Sequence of chain 1.U:
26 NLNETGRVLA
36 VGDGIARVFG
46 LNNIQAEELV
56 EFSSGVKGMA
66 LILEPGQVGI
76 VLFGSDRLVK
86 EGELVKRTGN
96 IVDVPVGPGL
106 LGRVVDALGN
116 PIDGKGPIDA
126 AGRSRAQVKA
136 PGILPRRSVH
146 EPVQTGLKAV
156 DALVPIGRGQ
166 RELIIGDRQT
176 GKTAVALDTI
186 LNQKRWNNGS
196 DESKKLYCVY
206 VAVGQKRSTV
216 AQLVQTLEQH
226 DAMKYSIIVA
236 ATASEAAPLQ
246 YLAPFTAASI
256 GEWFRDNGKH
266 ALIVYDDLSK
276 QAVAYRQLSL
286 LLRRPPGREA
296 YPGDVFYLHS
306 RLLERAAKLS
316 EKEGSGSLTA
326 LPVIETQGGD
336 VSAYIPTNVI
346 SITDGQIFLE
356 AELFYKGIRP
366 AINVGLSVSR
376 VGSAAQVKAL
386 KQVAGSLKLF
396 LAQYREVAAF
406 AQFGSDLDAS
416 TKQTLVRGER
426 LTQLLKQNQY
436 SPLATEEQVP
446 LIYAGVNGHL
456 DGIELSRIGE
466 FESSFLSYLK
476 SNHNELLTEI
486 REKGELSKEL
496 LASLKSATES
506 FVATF

Binding-site contacts:
Ligand atom O1G contacts residue LYS177 of chain 1.U at 3.6 Å (salt-bridge).
Ligand atom C2 contacts residue TYR374 of chain 1.X at 3.4 Å (hydrophobic).
Ligand atom C8 contacts residue GLN434 of chain 1.U at 3.6 Å.
Ligand atom N6 contacts residue GLN432 of chain 1.U at 3.1 Å (h-bond).
Ligand atom O2B contacts residue THR178 of chain 1.U at 2.2 Å (h-bond).
Ligand atom O1B contacts residue THR175 of chain 1.U at 3.4 Å (h-bond).
Ligand atom O1A contacts residue ALA179 of chain 1.U at 2.5 Å (h-bond).
Ligand atom O1B contacts residue LYS177 of chain 1.U at 2.9 Å (salt-bridge).
Ligand atom O3' contacts residue GLN174 of chain 1.U at 3.5 Å (h-bond).
Ligand atom O3A contacts residue LYS177 of chain 1.U at 2.8 Å (salt-bridge).
Ligand atom O2A contacts residue GLN174 of chain 1.U at 3.2 Å (h-bond).
Ligand atom O2' contacts residue GLN434 of chain 1.U at 3.2 Å (h-bond).
Ligand atom O1A contacts residue THR178 of chain 1.U at 3.3 Å.
Ligand atom N1 contacts residue ARG364 of chain 1.U at 3.5 Å.
Ligand atom PG contacts residue GLN174 of chain 1.U at 3.6 Å.
Ligand atom O3' contacts residue SER361 of chain 1.X at 3.7 Å.
Ligand atom N9 contacts residue GLN434 of chain 1.U at 3.5 Å (h-bond).
Ligand atom C2 contacts residue ARG364 of chain 1.U at 3.5 Å.
Ligand atom O1G contacts residue ARG173 of chain 1.U at 3.3 Å.
Ligand atom O3G contacts residue GLN174 of chain 1.U at 3.5 Å (h-bond).
Ligand atom O2B contacts residue MG1 of chain 1.YA at 2.2 Å.
Ligand atom PB contacts residue LYS177 of chain 1.U at 3.5 Å.
Ligand atom O1B contacts residue GLN174 of chain 1.U at 3.6 Å (h-bond).
Ligand atom O2G contacts residue MG1 of chain 1.YA at 2.2 Å.
Ligand atom N6 contacts residue ARG364 of chain 1.U at 3.5 Å.
Ligand atom C4' contacts residue GLN174 of chain 1.U at 3.5 Å.
Ligand atom C5' contacts residue GLN174 of chain 1.U at 3.2 Å.
Ligand atom O5' contacts residue GLY176 of chain 1.U at 3.3 Å.
Ligand atom N7 contacts residue ALA179 of chain 1.U at 3.4 Å.
Ligand atom O1G contacts residue GLN174 of chain 1.U at 3.1 Å (h-bond).
Ligand atom PB contacts residue MG1 of chain 1.YA at 3.5 Å.
Ligand atom C2' contacts residue GLN434 of chain 1.U at 3.4 Å.
Ligand atom O3A contacts residue GLY176 of chain 1.U at 2.9 Å (h-bond).
Ligand atom PA contacts residue GLY176 of chain 1.U at 3.6 Å.
Ligand atom O4' contacts residue PHE359 of chain 1.U at 3.5 Å.
Ligand atom PB contacts residue THR178 of chain 1.U at 3.7 Å.
Ligand atom N1 contacts residue GLN432 of chain 1.U at 3.6 Å.
Ligand atom C8 contacts residue ALA179 of chain 1.U at 3.5 Å (hydrophobic).
Ligand atom PG contacts residue MG1 of chain 1.YA at 3.6 Å.
Ligand atom N3B contacts residue GLN174 of chain 1.U at 3.1 Å (h-bond).

Sequence of chain 1.X:
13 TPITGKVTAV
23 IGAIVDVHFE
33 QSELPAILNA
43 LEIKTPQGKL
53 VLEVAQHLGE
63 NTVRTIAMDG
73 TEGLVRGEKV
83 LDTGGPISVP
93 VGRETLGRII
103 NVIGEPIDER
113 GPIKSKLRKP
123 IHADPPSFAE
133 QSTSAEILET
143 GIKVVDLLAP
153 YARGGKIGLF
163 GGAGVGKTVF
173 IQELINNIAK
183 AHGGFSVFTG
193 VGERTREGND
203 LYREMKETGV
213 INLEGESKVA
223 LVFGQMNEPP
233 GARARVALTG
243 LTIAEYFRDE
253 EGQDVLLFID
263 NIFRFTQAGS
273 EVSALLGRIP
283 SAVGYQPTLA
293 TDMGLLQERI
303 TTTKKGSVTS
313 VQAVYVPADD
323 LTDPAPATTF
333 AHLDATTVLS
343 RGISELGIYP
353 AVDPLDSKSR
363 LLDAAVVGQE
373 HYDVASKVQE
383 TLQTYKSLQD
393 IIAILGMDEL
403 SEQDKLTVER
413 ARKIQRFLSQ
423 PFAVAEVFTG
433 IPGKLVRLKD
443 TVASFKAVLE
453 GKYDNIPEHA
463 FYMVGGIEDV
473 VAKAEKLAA

A small-molecule ligand and the protein it binds are described below.
Small molecule (SMILES): Nc1ncnc2c1ncn2[C@@H]1O[C@H](CO[P](=O)(O)O[P](=O)(O)NP(=O)(O)O)[C@@H](O)[C@H]1O